This protein binds this small molecule.
Small molecule (SMILES): COc1cccc(CC(=O)N/N=C/c2c(C)cc(O)cc2O)c1

Sequence of chain 1.A:
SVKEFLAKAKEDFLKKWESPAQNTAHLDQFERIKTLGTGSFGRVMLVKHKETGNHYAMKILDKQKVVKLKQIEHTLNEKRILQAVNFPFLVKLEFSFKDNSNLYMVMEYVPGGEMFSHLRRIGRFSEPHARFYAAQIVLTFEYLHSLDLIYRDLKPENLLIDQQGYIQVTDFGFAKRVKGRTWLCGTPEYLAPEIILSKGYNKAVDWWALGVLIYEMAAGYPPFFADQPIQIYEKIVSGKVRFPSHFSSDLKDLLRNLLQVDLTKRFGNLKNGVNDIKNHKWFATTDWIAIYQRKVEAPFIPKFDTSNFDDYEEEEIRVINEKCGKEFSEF

Binding-site contacts:
Ligand atom C15 contacts residue LYS73 of chain 1.A at 3.7 Å.
Ligand atom C9 contacts residue VAL58 of chain 1.A at 3.6 Å (hydrophobic).
Ligand atom O23 contacts residue MET121 of chain 1.A at 3.3 Å.
Ligand atom C1 contacts residue LYS73 of chain 1.A at 3.7 Å.
Ligand atom O23 contacts residue THR184 of chain 1.A at 3.6 Å.
Ligand atom O13 contacts residue GLY53 of chain 1.A at 3.6 Å.
Ligand atom O20 contacts residue ALA71 of chain 1.A at 3.3 Å.
Ligand atom C14 contacts residue SER54 of chain 1.A at 3.5 Å.
Ligand atom O20 contacts residue GLU122 of chain 1.A at 2.6 Å (salt-bridge).
Ligand atom C10 contacts residue GLY56 of chain 1.A at 3.8 Å.
Ligand atom C21 contacts residue ALA71 of chain 1.A at 3.7 Å (hydrophobic).
Ligand atom O20 contacts residue LEU174 of chain 1.A at 3.8 Å.
Ligand atom C12 contacts residue GLY53 of chain 1.A at 3.4 Å.
Ligand atom O20 contacts residue VAL124 of chain 1.A at 2.9 Å (h-bond).
Ligand atom O13 contacts residue PHE55 of chain 1.A at 3.0 Å (h-bond).
Ligand atom C2 contacts residue ASP185 of chain 1.A at 3.4 Å.
Ligand atom N5 contacts residue VAL58 of chain 1.A at 3.7 Å.
Ligand atom C14 contacts residue PHE55 of chain 1.A at 3.2 Å (hydrophobic).
Ligand atom C19 contacts residue GLU122 of chain 1.A at 3.6 Å.
Ligand atom C19 contacts residue LEU174 of chain 1.A at 3.3 Å (hydrophobic).
Ligand atom C10 contacts residue ARG57 of chain 1.A at 3.8 Å.
Ligand atom N6 contacts residue VAL58 of chain 1.A at 3.6 Å.
Ligand atom C16 contacts residue LEU174 of chain 1.A at 3.6 Å (hydrophobic).
Ligand atom C11 contacts residue GLY53 of chain 1.A at 3.5 Å.
Ligand atom C17 contacts residue PHE328 of chain 1.A at 3.7 Å (hydrophobic).
Ligand atom C11 contacts residue LEU75 of chain 1.A at 3.7 Å (hydrophobic).
Ligand atom C7 contacts residue VAL58 of chain 1.A at 3.6 Å (hydrophobic).
Ligand atom C21 contacts residue GLU122 of chain 1.A at 3.8 Å.
Ligand atom C19 contacts residue ALA71 of chain 1.A at 3.3 Å (hydrophobic).
Ligand atom O4 contacts residue LYS73 of chain 1.A at 2.9 Å (salt-bridge).
Ligand atom C10 contacts residue GLY53 of chain 1.A at 3.6 Å.
Ligand atom C17 contacts residue LEU50 of chain 1.A at 3.7 Å (hydrophobic).
Ligand atom O13 contacts residue SER54 of chain 1.A at 3.4 Å (h-bond).
Ligand atom C21 contacts residue LEU174 of chain 1.A at 3.6 Å (hydrophobic).
Ligand atom C11 contacts residue GLY56 of chain 1.A at 3.7 Å.
Ligand atom C15 contacts residue GLY53 of chain 1.A at 3.7 Å.
Ligand atom O4 contacts residue ASP185 of chain 1.A at 3.5 Å.
Ligand atom C3 contacts residue LYS73 of chain 1.A at 3.7 Å.
Ligand atom O20 contacts residue TYR123 of chain 1.A at 3.3 Å.
Ligand atom C18 contacts residue LEU174 of chain 1.A at 3.3 Å (hydrophobic).